The small molecule below binds the protein below.
Small molecule (SMILES): O=c1nc(Nc2cccc(Cl)c2)oc2cc(Cl)oc(=O)c12

Sequence of chain 1.A:
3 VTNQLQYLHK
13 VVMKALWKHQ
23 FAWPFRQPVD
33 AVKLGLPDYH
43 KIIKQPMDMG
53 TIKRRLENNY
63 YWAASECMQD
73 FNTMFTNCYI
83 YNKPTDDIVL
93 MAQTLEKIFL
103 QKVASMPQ

Binding-site contacts:
Ligand atom C1 contacts residue TRP25 of chain 1.A at 3.8 Å (hydrophobic).
Ligand atom CL contacts residue LYS35 of chain 1.A at 3.3 Å.
Ligand atom C3 contacts residue PRO26 of chain 1.A at 4.0 Å (hydrophobic).
Ligand atom C3 contacts residue GLN29 of chain 1.A at 3.2 Å.
Ligand atom C4 contacts residue GLN29 of chain 1.A at 4.1 Å.
Ligand atom N contacts residue GLN29 of chain 1.A at 4.0 Å.
Ligand atom O contacts residue VAL31 of chain 1.A at 3.1 Å.
Ligand atom C2 contacts residue GLN29 of chain 1.A at 4.1 Å.
Ligand atom O2 contacts residue TYR83 of chain 1.A at 4.0 Å.
Ligand atom N1 contacts residue VAL31 of chain 1.A at 3.4 Å.
Ligand atom C5 contacts residue TRP25 of chain 1.A at 3.3 Å (hydrophobic).
Ligand atom C1 contacts residue LEU36 of chain 1.A at 3.4 Å (hydrophobic).
Ligand atom C7 contacts residue VAL31 of chain 1.A at 3.3 Å (hydrophobic).
Ligand atom C4 contacts residue TRP25 of chain 1.A at 4.0 Å (hydrophobic).
Ligand atom O2 contacts residue ASN84 of chain 1.A at 2.8 Å (h-bond).
Ligand atom N contacts residue PRO26 of chain 1.A at 2.8 Å (h-bond).
Ligand atom C11 contacts residue LEU38 of chain 1.A at 4.1 Å (hydrophobic).
Ligand atom C2 contacts residue LEU36 of chain 1.A at 3.8 Å (hydrophobic).
Ligand atom C contacts residue LEU36 of chain 1.A at 3.7 Å (hydrophobic).
Ligand atom O3 contacts residue ASN84 of chain 1.A at 2.9 Å (h-bond).
Ligand atom C6 contacts residue LEU36 of chain 1.A at 3.8 Å (hydrophobic).
Ligand atom C7 contacts residue PRO26 of chain 1.A at 4.0 Å (hydrophobic).
Ligand atom N1 contacts residue PRO26 of chain 1.A at 2.9 Å (h-bond).
Ligand atom N contacts residue LEU36 of chain 1.A at 3.8 Å.
Ligand atom C12 contacts residue ASN84 of chain 1.A at 3.4 Å.
Ligand atom C2 contacts residue PRO26 of chain 1.A at 3.7 Å (hydrophobic).
Ligand atom C4 contacts residue LYS35 of chain 1.A at 3.2 Å.
Ligand atom O3 contacts residue TYR83 of chain 1.A at 3.8 Å.
Ligand atom C3 contacts residue LYS35 of chain 1.A at 3.7 Å.
Ligand atom O1 contacts residue LEU36 of chain 1.A at 3.7 Å.
Ligand atom C6 contacts residue PRO26 of chain 1.A at 3.1 Å (hydrophobic).
Ligand atom CL1 contacts residue ASN84 of chain 1.A at 3.6 Å.
Ligand atom CL1 contacts residue LEU38 of chain 1.A at 4.0 Å.
Ligand atom C11 contacts residue ASN84 of chain 1.A at 3.5 Å.
Ligand atom CL contacts residue GLN29 of chain 1.A at 4.0 Å.
Ligand atom C9 contacts residue LEU36 of chain 1.A at 4.1 Å (hydrophobic).
Ligand atom C5 contacts residue LYS35 of chain 1.A at 3.5 Å.
Ligand atom C10 contacts residue LEU36 of chain 1.A at 3.8 Å (hydrophobic).
Ligand atom O3 contacts residue TYR41 of chain 1.A at 3.8 Å.
Ligand atom C contacts residue TRP25 of chain 1.A at 3.2 Å (hydrophobic).